Binding-site contacts:
Ligand atom C1 contacts residue LYS186 of chain 1.H at 3.7 Å.
Ligand atom O3 contacts residue LYS186 of chain 1.H at 2.8 Å (salt-bridge).
Ligand atom O3 contacts residue ALA209 of chain 1.H at 4.3 Å.
Ligand atom C1 contacts residue ALA209 of chain 1.H at 3.9 Å (hydrophobic).
Ligand atom O3 contacts residue ASP212 of chain 1.H at 4.1 Å.
Ligand atom C2 contacts residue GLY211 of chain 1.H at 3.7 Å.
Ligand atom O4 contacts residue ASP212 of chain 1.H at 2.9 Å (salt-bridge).
Ligand atom O2 contacts residue MG1 of chain 1.QA at 4.1 Å.
Ligand atom O3 contacts residue GLU188 of chain 1.H at 3.3 Å (salt-bridge).
Ligand atom C2 contacts residue THR244 of chain 1.H at 3.6 Å.
Ligand atom O2 contacts residue THR244 of chain 1.H at 2.6 Å (h-bond).
Ligand atom O1 contacts residue ALA209 of chain 1.H at 4.2 Å.
Ligand atom O2 contacts residue ALA209 of chain 1.H at 3.2 Å.
Ligand atom O2 contacts residue ARG210 of chain 1.H at 3.4 Å (salt-bridge).
Ligand atom O2 contacts residue GLY211 of chain 1.H at 2.9 Å (h-bond).
Ligand atom O3 contacts residue MG1 of chain 1.QA at 2.1 Å.
Ligand atom C2 contacts residue ASP212 of chain 1.H at 3.8 Å.
Ligand atom C1 contacts residue GLU188 of chain 1.H at 3.8 Å.
Ligand atom C2 contacts residue ARG210 of chain 1.H at 4.4 Å.
Ligand atom O4 contacts residue ALA209 of chain 1.H at 3.9 Å.
Ligand atom O1 contacts residue ARG87 of chain 1.H at 3.9 Å.
Ligand atom C1 contacts residue MG1 of chain 1.QA at 2.9 Å.
Ligand atom C1 contacts residue THR244 of chain 1.H at 4.0 Å.
Ligand atom C2 contacts residue GLU188 of chain 1.H at 3.6 Å.
Ligand atom O1 contacts residue THR244 of chain 1.H at 3.6 Å (h-bond).
Ligand atom O1 contacts residue MET207 of chain 1.H at 4.2 Å.
Ligand atom O1 contacts residue MG1 of chain 1.QA at 4.1 Å.
Ligand atom O2 contacts residue ASP212 of chain 1.H at 4.0 Å.
Ligand atom O1 contacts residue LYS186 of chain 1.H at 3.9 Å.
Ligand atom C2 contacts residue ALA209 of chain 1.H at 3.6 Å (hydrophobic).
Ligand atom O4 contacts residue MG1 of chain 1.QA at 2.1 Å.
Ligand atom C2 contacts residue MG1 of chain 1.QA at 2.8 Å.
Ligand atom O4 contacts residue GLU188 of chain 1.H at 3.0 Å (salt-bridge).
Ligand atom O3 contacts residue ARG87 of chain 1.H at 4.5 Å.
Ligand atom O1 contacts residue MET276 of chain 1.H at 4.1 Å.
Ligand atom O4 contacts residue GLY211 of chain 1.H at 3.6 Å.

A small-molecule ligand and the protein it binds are described below.
Small molecule (SMILES): O=C([O-])C(=O)[O-]

Sequence of chain 1.H:
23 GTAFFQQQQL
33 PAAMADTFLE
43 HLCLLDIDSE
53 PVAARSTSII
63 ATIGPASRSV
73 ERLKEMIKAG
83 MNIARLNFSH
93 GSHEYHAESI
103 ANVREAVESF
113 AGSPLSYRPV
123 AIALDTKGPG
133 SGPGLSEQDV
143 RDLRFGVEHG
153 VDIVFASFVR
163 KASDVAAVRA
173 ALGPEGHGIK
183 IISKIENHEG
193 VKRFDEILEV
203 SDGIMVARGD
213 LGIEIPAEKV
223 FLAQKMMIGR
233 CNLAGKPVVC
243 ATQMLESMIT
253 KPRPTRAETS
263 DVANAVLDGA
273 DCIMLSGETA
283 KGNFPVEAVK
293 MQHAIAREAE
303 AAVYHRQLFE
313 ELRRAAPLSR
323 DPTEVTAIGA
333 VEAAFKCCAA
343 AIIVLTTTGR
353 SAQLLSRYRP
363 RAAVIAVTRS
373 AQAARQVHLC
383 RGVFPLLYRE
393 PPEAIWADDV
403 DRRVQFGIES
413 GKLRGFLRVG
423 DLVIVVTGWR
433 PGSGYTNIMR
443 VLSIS